Sequence of chain 1.A:
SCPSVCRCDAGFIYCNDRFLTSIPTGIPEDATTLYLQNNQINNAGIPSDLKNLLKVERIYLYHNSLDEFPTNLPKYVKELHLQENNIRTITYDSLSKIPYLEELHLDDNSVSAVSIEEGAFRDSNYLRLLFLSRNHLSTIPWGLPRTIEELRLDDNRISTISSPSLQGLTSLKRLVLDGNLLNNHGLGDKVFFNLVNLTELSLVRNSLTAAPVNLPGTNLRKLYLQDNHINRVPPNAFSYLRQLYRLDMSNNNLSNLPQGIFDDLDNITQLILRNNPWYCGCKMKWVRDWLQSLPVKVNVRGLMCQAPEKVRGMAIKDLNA

Binding-site contacts:
Ligand atom N2 contacts residue THR175 of chain 1.A at 4.0 Å.
Ligand atom O5 contacts residue ASN202 of chain 1.A at 2.3 Å (h-bond).
Ligand atom C2 contacts residue THR175 of chain 1.A at 4.5 Å.
Ligand atom C7 contacts residue ASN202 of chain 1.A at 3.2 Å.
Ligand atom O7 contacts residue ASN202 of chain 1.A at 3.3 Å (h-bond).
Ligand atom C8 contacts residue VAL201 of chain 1.A at 3.6 Å (hydrophobic).
Ligand atom C1 contacts residue ASN202 of chain 1.A at 1.4 Å.
Ligand atom C3 contacts residue ASN202 of chain 1.A at 3.8 Å.
Ligand atom O5 contacts residue LYS178 of chain 1.A at 4.2 Å.
Ligand atom C4 contacts residue ASN202 of chain 1.A at 4.2 Å.
Ligand atom C8 contacts residue ASN202 of chain 1.A at 3.8 Å.
Ligand atom C7 contacts residue VAL201 of chain 1.A at 4.5 Å (hydrophobic).
Ligand atom C8 contacts residue THR175 of chain 1.A at 3.6 Å.
Ligand atom C7 contacts residue THR175 of chain 1.A at 4.3 Å.
Ligand atom C2 contacts residue ASN202 of chain 1.A at 2.5 Å.
Ligand atom C5 contacts residue ASN202 of chain 1.A at 3.6 Å.
Ligand atom N2 contacts residue ASN202 of chain 1.A at 3.0 Å (h-bond).

The protein below binds the small molecule below.
Small molecule (SMILES): CC(=O)N[C@@H]1[C@@H](O)[C@H](O)[C@@H](CO)O[C@H]1O